Sequence of chain 1.A:
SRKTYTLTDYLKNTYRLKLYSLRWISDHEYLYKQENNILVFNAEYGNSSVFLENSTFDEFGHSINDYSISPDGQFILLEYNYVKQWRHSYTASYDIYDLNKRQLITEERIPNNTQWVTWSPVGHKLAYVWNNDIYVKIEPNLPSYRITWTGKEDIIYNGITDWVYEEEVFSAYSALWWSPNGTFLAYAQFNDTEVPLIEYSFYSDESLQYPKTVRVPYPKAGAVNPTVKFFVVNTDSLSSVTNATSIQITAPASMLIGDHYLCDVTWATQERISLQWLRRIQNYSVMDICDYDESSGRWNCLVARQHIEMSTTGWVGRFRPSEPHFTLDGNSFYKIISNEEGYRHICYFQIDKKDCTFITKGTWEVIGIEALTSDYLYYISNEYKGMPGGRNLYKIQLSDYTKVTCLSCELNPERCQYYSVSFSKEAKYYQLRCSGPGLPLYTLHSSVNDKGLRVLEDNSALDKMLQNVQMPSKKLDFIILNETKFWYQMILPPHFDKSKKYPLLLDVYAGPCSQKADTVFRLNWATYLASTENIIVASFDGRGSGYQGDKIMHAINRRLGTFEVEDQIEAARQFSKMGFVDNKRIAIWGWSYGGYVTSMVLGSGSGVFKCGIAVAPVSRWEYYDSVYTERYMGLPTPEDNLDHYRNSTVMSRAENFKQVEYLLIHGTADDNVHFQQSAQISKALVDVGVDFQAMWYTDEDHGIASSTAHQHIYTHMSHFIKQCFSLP

Binding-site contacts:
Ligand atom C3 contacts residue ASN112 of chain 1.A at 3.8 Å.
Ligand atom O7 contacts residue PRO111 of chain 1.A at 3.7 Å.
Ligand atom C8 contacts residue ASN112 of chain 1.A at 3.8 Å.
Ligand atom C2 contacts residue ASN112 of chain 1.A at 2.4 Å.
Ligand atom O7 contacts residue ILE110 of chain 1.A at 3.5 Å (h-bond).
Ligand atom C1 contacts residue ASN112 of chain 1.A at 1.4 Å.
Ligand atom N2 contacts residue ASN112 of chain 1.A at 2.8 Å (h-bond).
Ligand atom C4 contacts residue ASN112 of chain 1.A at 4.2 Å.
Ligand atom C7 contacts residue ASN112 of chain 1.A at 3.4 Å.
Ligand atom C5 contacts residue ASN112 of chain 1.A at 3.6 Å.
Ligand atom C7 contacts residue ILE110 of chain 1.A at 4.3 Å (hydrophobic).
Ligand atom C8 contacts residue ILE110 of chain 1.A at 4.2 Å (hydrophobic).
Ligand atom O5 contacts residue ASN112 of chain 1.A at 2.3 Å (h-bond).
Ligand atom O6 contacts residue ASN112 of chain 1.A at 4.2 Å.
Ligand atom O7 contacts residue ASN112 of chain 1.A at 3.8 Å.

This small molecule binds to this protein.
Small molecule (SMILES): CC(=O)N[C@@H]1[C@@H](O)[C@H](O)[C@@H](CO)O[C@H]1O